The protein below binds the small molecule below.
Small molecule (SMILES): Nc1ccn([C@H]2C[C@H](O)[C@@H](COP(=O)(O)O)O2)c(=O)n1

Sequence of chain 1.QA:
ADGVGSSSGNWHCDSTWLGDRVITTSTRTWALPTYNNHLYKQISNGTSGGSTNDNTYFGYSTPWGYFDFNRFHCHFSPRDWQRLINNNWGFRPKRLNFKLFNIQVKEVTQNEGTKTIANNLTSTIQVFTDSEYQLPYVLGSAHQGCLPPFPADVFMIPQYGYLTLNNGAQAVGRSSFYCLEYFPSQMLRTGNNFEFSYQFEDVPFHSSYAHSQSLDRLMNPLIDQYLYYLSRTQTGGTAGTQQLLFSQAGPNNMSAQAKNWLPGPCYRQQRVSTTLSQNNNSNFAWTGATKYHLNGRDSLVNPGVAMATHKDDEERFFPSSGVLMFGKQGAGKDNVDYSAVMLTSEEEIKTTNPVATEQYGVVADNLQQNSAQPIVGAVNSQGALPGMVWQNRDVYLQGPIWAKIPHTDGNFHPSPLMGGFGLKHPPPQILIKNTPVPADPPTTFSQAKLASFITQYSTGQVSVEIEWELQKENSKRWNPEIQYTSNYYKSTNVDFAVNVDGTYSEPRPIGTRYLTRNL

Binding-site contacts:
Ligand atom C2' contacts residue PRO204 of chain 1.QA at 4.0 Å (hydrophobic).
Ligand atom N4 contacts residue VAL203 of chain 1.QA at 3.4 Å (h-bond).
Ligand atom C6 contacts residue ASP202 of chain 1.QA at 4.3 Å.
Ligand atom O2 contacts residue DA1 of chain 1.PE at 3.4 Å (h-bond).
Ligand atom O3' contacts residue DA1 of chain 1.PE at 1.6 Å.
Ligand atom C4 contacts residue ASP202 of chain 1.QA at 3.0 Å.
Ligand atom N3 contacts residue PRO204 of chain 1.QA at 4.0 Å.
Ligand atom N1 contacts residue PRO204 of chain 1.QA at 4.2 Å.
Ligand atom C4 contacts residue PRO204 of chain 1.QA at 3.8 Å (hydrophobic).
Ligand atom C5' contacts residue PRO204 of chain 1.QA at 4.5 Å (hydrophobic).
Ligand atom C2 contacts residue PRO204 of chain 1.QA at 4.3 Å (hydrophobic).
Ligand atom C4 contacts residue VAL203 of chain 1.QA at 4.1 Å (hydrophobic).
Ligand atom C3' contacts residue DA1 of chain 1.PE at 2.6 Å.
Ligand atom C5 contacts residue PRO204 of chain 1.QA at 3.6 Å (hydrophobic).
Ligand atom C6 contacts residue PRO204 of chain 1.QA at 3.9 Å (hydrophobic).
Ligand atom C5 contacts residue VAL203 of chain 1.QA at 3.8 Å (hydrophobic).
Ligand atom C4' contacts residue DA1 of chain 1.PE at 4.0 Å.
Ligand atom N4 contacts residue ASP202 of chain 1.QA at 2.4 Å (salt-bridge).
Ligand atom C5 contacts residue ASP202 of chain 1.QA at 3.1 Å.
Ligand atom C2' contacts residue DA1 of chain 1.PE at 2.9 Å.
Ligand atom N4 contacts residue PRO204 of chain 1.QA at 4.2 Å.
Ligand atom C1' contacts residue DA1 of chain 1.PE at 3.9 Å.
Ligand atom C2 contacts residue DA1 of chain 1.PE at 4.2 Å.
Ligand atom N3 contacts residue ASP202 of chain 1.QA at 4.2 Å.